Binding-site contacts:
Ligand atom O5' contacts residue GLY31 of chain 1.M at 3.3 Å (h-bond).
Ligand atom O2G contacts residue THR88 of chain 1.M at 2.8 Å (h-bond).
Ligand atom N3 contacts residue GLY414 of chain 1.M at 3.3 Å.
Ligand atom O1A contacts residue GLY31 of chain 1.M at 3.0 Å (h-bond).
Ligand atom N6 contacts residue ASN478 of chain 1.M at 3.1 Å (h-bond).
Ligand atom O2B contacts residue LEU30 of chain 1.M at 3.5 Å.
Ligand atom S1G contacts residue ASP51 of chain 1.M at 3.6 Å.
Ligand atom O1B contacts residue GLY87 of chain 1.M at 3.2 Å (h-bond).
Ligand atom O3' contacts residue ASP494 of chain 1.M at 2.9 Å (salt-bridge).
Ligand atom S1G contacts residue GLY52 of chain 1.M at 3.4 Å (h-bond).
Ligand atom PA contacts residue MG1 of chain 1.AB at 3.4 Å.
Ligand atom PB contacts residue MG1 of chain 1.AB at 3.3 Å.
Ligand atom O2G contacts residue GLY87 of chain 1.M at 3.5 Å (h-bond).
Ligand atom O1B contacts residue ASP86 of chain 1.M at 2.9 Å (salt-bridge).
Ligand atom O3B contacts residue THR89 of chain 1.M at 3.0 Å (h-bond).
Ligand atom S1G contacts residue THR89 of chain 1.M at 2.9 Å (h-bond).
Ligand atom S1G contacts residue THR88 of chain 1.M at 3.5 Å (h-bond).
Ligand atom PG contacts residue MG1 of chain 1.AB at 3.3 Å.
Ligand atom O2B contacts residue GLY87 of chain 1.M at 3.5 Å.
Ligand atom O3A contacts residue LEU30 of chain 1.M at 3.4 Å.
Ligand atom O3B contacts residue THR88 of chain 1.M at 3.5 Å (h-bond).
Ligand atom O1B contacts residue MG1 of chain 1.AB at 2.2 Å.
Ligand atom N1 contacts residue ALA479 of chain 1.M at 2.9 Å (h-bond).
Ligand atom O1A contacts residue K1 of chain 1.BB at 2.6 Å.
Ligand atom O1A contacts residue THR29 of chain 1.M at 3.5 Å (h-bond).
Ligand atom O2' contacts residue GLY413 of chain 1.M at 3.3 Å.
Ligand atom C5 contacts residue PRO32 of chain 1.M at 3.5 Å (hydrophobic).
Ligand atom C2 contacts residue ALA479 of chain 1.M at 3.5 Å (hydrophobic).
Ligand atom O3A contacts residue MG1 of chain 1.AB at 3.5 Å.
Ligand atom N6 contacts residue ILE492 of chain 1.M at 3.5 Å.
Ligand atom O2B contacts residue THR90 of chain 1.M at 2.6 Å (h-bond).
Ligand atom O2A contacts residue MG1 of chain 1.AB at 2.1 Å.
Ligand atom C6 contacts residue PRO32 of chain 1.M at 3.6 Å (hydrophobic).
Ligand atom C2' contacts residue ASP494 of chain 1.M at 3.4 Å.
Ligand atom O5' contacts residue LEU30 of chain 1.M at 3.6 Å.
Ligand atom O3G contacts residue MG1 of chain 1.AB at 2.1 Å.
Ligand atom O2' contacts residue ASP494 of chain 1.M at 2.9 Å (salt-bridge).
Ligand atom C3' contacts residue ASP494 of chain 1.M at 3.5 Å.
Ligand atom O2' contacts residue GLY414 of chain 1.M at 2.8 Å (h-bond).
Ligand atom O3G contacts residue ASP86 of chain 1.M at 3.4 Å (salt-bridge).

The protein below binds the small molecule below.
Small molecule (SMILES): Nc1ncnc2c1ncn2[C@@H]1O[C@H](COP(=O)(O)OP(=O)(O)OP(O)(O)=S)[C@@H](O)[C@H]1O

Sequence of chain 1.M:
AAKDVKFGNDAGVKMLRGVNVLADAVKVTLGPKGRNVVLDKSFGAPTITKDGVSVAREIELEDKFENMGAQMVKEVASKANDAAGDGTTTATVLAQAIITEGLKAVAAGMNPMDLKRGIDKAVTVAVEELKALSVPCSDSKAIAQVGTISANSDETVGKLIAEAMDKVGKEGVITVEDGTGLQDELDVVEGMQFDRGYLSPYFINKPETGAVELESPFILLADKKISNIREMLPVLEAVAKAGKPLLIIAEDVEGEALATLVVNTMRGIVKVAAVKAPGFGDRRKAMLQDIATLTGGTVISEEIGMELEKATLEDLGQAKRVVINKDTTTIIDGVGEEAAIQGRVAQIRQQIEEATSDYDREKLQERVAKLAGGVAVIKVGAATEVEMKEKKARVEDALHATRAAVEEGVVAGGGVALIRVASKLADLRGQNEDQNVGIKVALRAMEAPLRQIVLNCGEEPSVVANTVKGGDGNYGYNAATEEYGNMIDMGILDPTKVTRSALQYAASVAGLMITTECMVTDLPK